Binding-site contacts:
Ligand atom C4 contacts residue NAG1 of chain 1.R at 3.2 Å.
Ligand atom O3 contacts residue NAG1 of chain 1.R at 2.6 Å (h-bond).
Ligand atom C7 contacts residue SER70 of chain 1.B at 4.4 Å.
Ligand atom O5 contacts residue MET33 of chain 1.B at 4.2 Å.
Ligand atom C6 contacts residue NAG1 of chain 1.R at 4.3 Å.
Ligand atom C3 contacts residue VAL31 of chain 1.B at 3.0 Å (hydrophobic).
Ligand atom O7 contacts residue ASN69 of chain 1.B at 3.8 Å.
Ligand atom C6 contacts residue ASN69 of chain 1.B at 4.4 Å.
Ligand atom O4 contacts residue NAG1 of chain 1.R at 3.0 Å.
Ligand atom C5 contacts residue MET33 of chain 1.B at 3.7 Å (hydrophobic).
Ligand atom C5 contacts residue NAG1 of chain 1.R at 4.3 Å.
Ligand atom O1 contacts residue MET33 of chain 1.B at 3.9 Å.
Ligand atom C3 contacts residue NAG1 of chain 1.R at 3.7 Å.
Ligand atom O5 contacts residue ASN69 of chain 1.B at 2.8 Å (h-bond).
Ligand atom C6 contacts residue MET33 of chain 1.B at 3.5 Å (hydrophobic).
Ligand atom C5 contacts residue ASN69 of chain 1.B at 3.7 Å.
Ligand atom C1 contacts residue VAL31 of chain 1.B at 4.3 Å (hydrophobic).
Ligand atom C5 contacts residue VAL31 of chain 1.B at 4.2 Å (hydrophobic).
Ligand atom O1 contacts residue VAL31 of chain 1.B at 3.4 Å (h-bond).
Ligand atom C8 contacts residue SER70 of chain 1.B at 3.7 Å.
Ligand atom C2 contacts residue ASN69 of chain 1.B at 4.2 Å.
Ligand atom C6 contacts residue LEU24 of chain 1.B at 4.5 Å (hydrophobic).
Ligand atom N2 contacts residue ASN69 of chain 1.B at 4.3 Å.
Ligand atom C8 contacts residue ARG57 of chain 1.B at 4.2 Å.
Ligand atom N2 contacts residue VAL31 of chain 1.B at 4.0 Å.
Ligand atom O6 contacts residue NAG1 of chain 1.R at 3.0 Å.
Ligand atom C2 contacts residue VAL31 of chain 1.B at 4.0 Å (hydrophobic).
Ligand atom O1 contacts residue SER70 of chain 1.B at 4.2 Å.
Ligand atom C8 contacts residue ASN69 of chain 1.B at 3.4 Å.
Ligand atom C7 contacts residue ASN69 of chain 1.B at 3.8 Å.
Ligand atom C1 contacts residue ASN69 of chain 1.B at 2.7 Å.
Ligand atom O3 contacts residue VAL31 of chain 1.B at 3.6 Å.
Ligand atom O1 contacts residue ASN69 of chain 1.B at 2.1 Å (h-bond).
Ligand atom C4 contacts residue VAL31 of chain 1.B at 3.8 Å (hydrophobic).
Ligand atom O4 contacts residue VAL31 of chain 1.B at 3.3 Å.

This small molecule binds to this protein.
Small molecule (SMILES): CC(=O)N[C@@H]1[C@@H](O)[C@H](O)[C@@H](CO)O[C@H]1O

Sequence of chain 1.B:
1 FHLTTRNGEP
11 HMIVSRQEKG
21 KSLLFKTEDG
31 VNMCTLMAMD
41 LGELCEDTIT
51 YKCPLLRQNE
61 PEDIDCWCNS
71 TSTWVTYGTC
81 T